Sequence of chain 1.A:
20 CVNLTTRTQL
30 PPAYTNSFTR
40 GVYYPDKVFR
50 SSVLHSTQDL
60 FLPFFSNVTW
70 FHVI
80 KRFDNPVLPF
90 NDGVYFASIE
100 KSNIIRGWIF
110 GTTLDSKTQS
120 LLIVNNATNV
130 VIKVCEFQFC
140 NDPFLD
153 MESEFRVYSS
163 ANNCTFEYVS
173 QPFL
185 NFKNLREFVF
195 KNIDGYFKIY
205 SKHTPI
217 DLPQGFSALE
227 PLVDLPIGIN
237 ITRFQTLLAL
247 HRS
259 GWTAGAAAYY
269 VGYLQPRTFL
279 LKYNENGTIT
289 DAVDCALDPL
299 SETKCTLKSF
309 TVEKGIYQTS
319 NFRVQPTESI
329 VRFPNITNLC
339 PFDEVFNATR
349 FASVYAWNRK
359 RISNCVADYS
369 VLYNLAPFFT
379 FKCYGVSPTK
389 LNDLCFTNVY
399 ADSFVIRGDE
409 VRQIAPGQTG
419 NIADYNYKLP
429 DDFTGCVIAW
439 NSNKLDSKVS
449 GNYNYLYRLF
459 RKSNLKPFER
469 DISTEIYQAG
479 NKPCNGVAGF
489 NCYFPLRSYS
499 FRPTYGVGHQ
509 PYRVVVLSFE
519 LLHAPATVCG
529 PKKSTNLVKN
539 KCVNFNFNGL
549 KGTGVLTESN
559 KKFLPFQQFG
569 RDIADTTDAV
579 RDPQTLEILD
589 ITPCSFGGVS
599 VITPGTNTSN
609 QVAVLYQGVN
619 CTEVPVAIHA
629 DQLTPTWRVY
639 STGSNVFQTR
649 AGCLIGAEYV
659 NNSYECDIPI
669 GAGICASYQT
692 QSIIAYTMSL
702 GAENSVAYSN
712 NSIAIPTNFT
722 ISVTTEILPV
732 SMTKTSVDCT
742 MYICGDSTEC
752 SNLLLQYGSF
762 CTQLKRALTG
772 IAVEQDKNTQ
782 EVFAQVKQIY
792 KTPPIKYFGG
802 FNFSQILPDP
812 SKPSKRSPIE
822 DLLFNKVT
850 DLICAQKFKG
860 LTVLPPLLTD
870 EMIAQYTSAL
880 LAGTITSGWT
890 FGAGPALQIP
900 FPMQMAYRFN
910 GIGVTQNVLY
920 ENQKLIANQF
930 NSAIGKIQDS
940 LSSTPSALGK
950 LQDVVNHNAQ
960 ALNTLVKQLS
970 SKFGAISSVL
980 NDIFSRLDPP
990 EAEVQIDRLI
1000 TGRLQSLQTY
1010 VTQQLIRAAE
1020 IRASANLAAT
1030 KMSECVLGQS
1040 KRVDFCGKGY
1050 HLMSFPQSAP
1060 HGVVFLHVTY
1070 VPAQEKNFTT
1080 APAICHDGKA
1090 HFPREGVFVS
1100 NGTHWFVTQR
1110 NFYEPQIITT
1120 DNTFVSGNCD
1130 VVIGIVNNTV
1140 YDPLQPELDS

Binding-site contacts:
Ligand atom C4 contacts residue GLU135 of chain 1.A at 3.6 Å.
Ligand atom O7 contacts residue GLU135 of chain 1.A at 4.4 Å.
Ligand atom O4 contacts residue GLU135 of chain 1.A at 4.4 Å.
Ligand atom O7 contacts residue ASN164 of chain 1.A at 3.1 Å (h-bond).
Ligand atom C5 contacts residue ASN165 of chain 1.A at 3.7 Å.
Ligand atom C1 contacts residue ASN165 of chain 1.A at 1.4 Å.
Ligand atom C4 contacts residue ASN165 of chain 1.A at 4.2 Å.
Ligand atom C2 contacts residue GLU135 of chain 1.A at 4.1 Å.
Ligand atom O5 contacts residue ASN165 of chain 1.A at 2.4 Å (h-bond).
Ligand atom O7 contacts residue ASN165 of chain 1.A at 4.3 Å.
Ligand atom C3 contacts residue ASN165 of chain 1.A at 3.8 Å.
Ligand atom C7 contacts residue ASN164 of chain 1.A at 4.1 Å.
Ligand atom C3 contacts residue GLU135 of chain 1.A at 4.1 Å.
Ligand atom O3 contacts residue GLU135 of chain 1.A at 3.9 Å.
Ligand atom N2 contacts residue ASN165 of chain 1.A at 2.9 Å (h-bond).
Ligand atom C2 contacts residue ASN165 of chain 1.A at 2.5 Å.
Ligand atom C7 contacts residue ASN165 of chain 1.A at 3.9 Å.
Ligand atom O5 contacts residue GLU135 of chain 1.A at 4.4 Å.
Ligand atom C5 contacts residue GLU135 of chain 1.A at 4.4 Å.

This small molecule binds to this protein.
Small molecule (SMILES): CC(=O)N[C@@H]1[C@@H](O)[C@H](O)[C@@H](CO)O[C@H]1O